Binding-site contacts:
Ligand atom C4' contacts residue GLU35 of chain 1.A at 3.4 Å.
Ligand atom O3A contacts residue GLY36 of chain 1.A at 3.3 Å.
Ligand atom C6 contacts residue VAL104 of chain 1.A at 3.8 Å (hydrophobic).
Ligand atom N1 contacts residue VAL104 of chain 1.A at 3.7 Å.
Ligand atom N3B contacts residue LYS154 of chain 1.A at 3.6 Å.
Ligand atom N1 contacts residue MET106 of chain 1.A at 3.0 Å (h-bond).
Ligand atom N6 contacts residue LEU159 of chain 1.A at 3.8 Å.
Ligand atom O2G contacts residue GLY37 of chain 1.A at 3.0 Å (h-bond).
Ligand atom N6 contacts residue VAL104 of chain 1.A at 3.0 Å (h-bond).
Ligand atom C5' contacts residue GLY36 of chain 1.A at 3.5 Å.
Ligand atom N6 contacts residue VAL87 of chain 1.A at 3.8 Å.
Ligand atom O3' contacts residue GLY34 of chain 1.A at 3.4 Å.
Ligand atom O2G contacts residue GLY36 of chain 1.A at 3.9 Å.
Ligand atom O3' contacts residue GLU35 of chain 1.A at 3.7 Å.
Ligand atom O3G contacts residue LYS154 of chain 1.A at 3.1 Å (salt-bridge).
Ligand atom O2A contacts residue GLY36 of chain 1.A at 3.7 Å.
Ligand atom N1 contacts residue TYR105 of chain 1.A at 3.8 Å.
Ligand atom O3G contacts residue ASP152 of chain 1.A at 3.7 Å.
Ligand atom O2B contacts residue ASN157 of chain 1.A at 2.8 Å (h-bond).
Ligand atom O1A contacts residue ASP170 of chain 1.A at 3.0 Å (salt-bridge).
Ligand atom C4' contacts residue GLY34 of chain 1.A at 3.5 Å.
Ligand atom O1G contacts residue ASP170 of chain 1.A at 2.5 Å (salt-bridge).
Ligand atom N3 contacts residue LEU159 of chain 1.A at 3.9 Å.
Ligand atom C2 contacts residue MET106 of chain 1.A at 3.3 Å (hydrophobic).
Ligand atom N1 contacts residue ALA52 of chain 1.A at 3.7 Å.
Ligand atom N6 contacts residue TYR103 of chain 1.A at 3.4 Å.
Ligand atom C5' contacts residue GLU35 of chain 1.A at 3.5 Å.
Ligand atom C4 contacts residue VAL41 of chain 1.A at 3.8 Å (hydrophobic).
Ligand atom C8 contacts residue VAL41 of chain 1.A at 3.7 Å (hydrophobic).
Ligand atom O1G contacts residue ASN157 of chain 1.A at 3.8 Å.
Ligand atom C2 contacts residue TYR105 of chain 1.A at 3.9 Å (hydrophobic).
Ligand atom N9 contacts residue VAL41 of chain 1.A at 3.7 Å.
Ligand atom C6 contacts residue ALA52 of chain 1.A at 3.7 Å (hydrophobic).
Ligand atom O4' contacts residue VAL41 of chain 1.A at 3.1 Å.
Ligand atom C6 contacts residue LEU159 of chain 1.A at 3.3 Å (hydrophobic).
Ligand atom C5 contacts residue LEU159 of chain 1.A at 3.2 Å (hydrophobic).
Ligand atom O1G contacts residue ASP152 of chain 1.A at 3.8 Å.
Ligand atom N7 contacts residue LEU159 of chain 1.A at 3.5 Å.
Ligand atom C4 contacts residue LEU159 of chain 1.A at 3.5 Å (hydrophobic).
Ligand atom N1 contacts residue LEU159 of chain 1.A at 3.7 Å.

Sequence of chain 1.A:
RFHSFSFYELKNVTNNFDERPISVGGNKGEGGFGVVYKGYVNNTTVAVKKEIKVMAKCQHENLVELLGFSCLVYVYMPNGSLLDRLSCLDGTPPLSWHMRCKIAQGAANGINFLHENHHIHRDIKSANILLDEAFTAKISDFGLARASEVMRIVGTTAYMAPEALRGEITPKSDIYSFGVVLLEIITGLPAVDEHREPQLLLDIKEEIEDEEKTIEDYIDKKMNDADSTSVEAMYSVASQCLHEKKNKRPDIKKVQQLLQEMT

This small molecule binds to this protein.
Small molecule (SMILES): Nc1ncnc2c1ncn2[C@@H]1O[C@H](CO[P](=O)(O)O[P](=O)(O)NP(=O)(O)O)[C@@H](O)[C@H]1O